The protein below binds the small molecule below.
Small molecule (SMILES): CC(C)c1cccc(CNC[C@@H](O)[C@@H]2Cc3cccc(c3)OCCCCCC(=O)N(C)[C@@H](C)C(=O)N2)c1

Binding-site contacts:
Ligand atom C44 contacts residue THR247 of chain 1.C at 3.7 Å.
Ligand atom C23 contacts residue ILE126 of chain 1.C at 3.3 Å (hydrophobic).
Ligand atom C26 contacts residue GLY29 of chain 1.C at 3.5 Å.
Ligand atom C26 contacts residue GLN28 of chain 1.C at 3.4 Å.
Ligand atom C15 contacts residue LEU46 of chain 1.C at 3.5 Å (hydrophobic).
Ligand atom N5 contacts residue THR247 of chain 1.C at 3.6 Å.
Ligand atom O39 contacts residue THR248 of chain 1.C at 3.0 Å (h-bond).
Ligand atom C53 contacts residue GLY50 of chain 1.C at 3.3 Å.
Ligand atom C40 contacts residue ASP244 of chain 1.C at 3.6 Å.
Ligand atom C35 contacts residue THR248 of chain 1.C at 3.7 Å.
Ligand atom O22 contacts residue LEU46 of chain 1.C at 3.3 Å.
Ligand atom C2 contacts residue THR247 of chain 1.C at 3.7 Å.
Ligand atom C49 contacts residue GLY50 of chain 1.C at 3.6 Å.
Ligand atom C13 contacts residue LEU46 of chain 1.C at 3.4 Å (hydrophobic).
Ligand atom O39 contacts residue THR247 of chain 1.C at 3.4 Å.
Ligand atom C49 contacts residue ASP244 of chain 1.C at 3.5 Å.
Ligand atom C29 contacts residue THR248 of chain 1.C at 3.7 Å.
Ligand atom O42 contacts residue GLY50 of chain 1.C at 3.4 Å (h-bond).
Ligand atom C32 contacts residue THR248 of chain 1.C at 3.4 Å.
Ligand atom C60 contacts residue THR88 of chain 1.C at 3.0 Å.
Ligand atom C9 contacts residue ASP48 of chain 1.C at 3.5 Å.
Ligand atom N5 contacts residue GLY246 of chain 1.C at 3.0 Å (h-bond).
Ligand atom C9 contacts residue GLY246 of chain 1.C at 3.6 Å.
Ligand atom C64 contacts residue TYR87 of chain 1.C at 3.6 Å (hydrophobic).
Ligand atom C73 contacts residue THR88 of chain 1.C at 3.6 Å.
Ligand atom C44 contacts residue ASP244 of chain 1.C at 3.2 Å.
Ligand atom C40 contacts residue ASP48 of chain 1.C at 3.7 Å.
Ligand atom O72 contacts residue THR88 of chain 1.C at 3.2 Å (h-bond).
Ligand atom N47 contacts residue ASP244 of chain 1.C at 2.7 Å (salt-bridge).
Ligand atom C53 contacts residue TYR214 of chain 1.C at 3.7 Å (hydrophobic).
Ligand atom O72 contacts residue GLN89 of chain 1.C at 3.6 Å (h-bond).
Ligand atom C13 contacts residue GLY246 of chain 1.C at 3.3 Å.
Ligand atom C58 contacts residue THR88 of chain 1.C at 3.6 Å.
Ligand atom C56 contacts residue PRO86 of chain 1.C at 3.5 Å (hydrophobic).
Ligand atom O72 contacts residue TYR87 of chain 1.C at 3.7 Å.
Ligand atom C64 contacts residue VAL85 of chain 1.C at 3.5 Å (hydrophobic).
Ligand atom C29 contacts residue GLY27 of chain 1.C at 3.4 Å.
Ligand atom O42 contacts residue TYR87 of chain 1.C at 3.5 Å.
Ligand atom N47 contacts residue GLY50 of chain 1.C at 3.1 Å (h-bond).
Ligand atom O42 contacts residue ASP48 of chain 1.C at 2.7 Å (salt-bridge).

Sequence of chain 1.C:
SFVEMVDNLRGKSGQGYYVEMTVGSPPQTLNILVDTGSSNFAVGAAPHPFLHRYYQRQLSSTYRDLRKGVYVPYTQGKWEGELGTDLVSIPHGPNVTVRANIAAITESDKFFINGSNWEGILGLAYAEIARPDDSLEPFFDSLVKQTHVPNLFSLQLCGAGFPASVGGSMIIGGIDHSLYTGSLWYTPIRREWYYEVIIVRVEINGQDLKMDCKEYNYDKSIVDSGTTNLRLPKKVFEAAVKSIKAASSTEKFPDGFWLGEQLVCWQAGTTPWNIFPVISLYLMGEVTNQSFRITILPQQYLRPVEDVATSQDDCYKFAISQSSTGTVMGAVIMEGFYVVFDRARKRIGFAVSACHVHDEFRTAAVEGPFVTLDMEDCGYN